Sequence of chain 1.P:
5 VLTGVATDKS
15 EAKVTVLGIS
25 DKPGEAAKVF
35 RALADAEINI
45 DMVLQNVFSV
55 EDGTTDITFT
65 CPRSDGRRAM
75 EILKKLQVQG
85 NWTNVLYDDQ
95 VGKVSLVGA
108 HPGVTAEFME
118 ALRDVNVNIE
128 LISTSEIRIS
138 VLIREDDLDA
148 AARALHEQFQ

A small-molecule ligand and the protein it binds are described below.
Small molecule (SMILES): C[C@@H](O)[C@H](N)C(=O)O

Binding-site contacts:
Ligand atom CB contacts residue ILE126 of chain 1.P at 3.5 Å (hydrophobic).
Ligand atom C contacts residue ASN125 of chain 1.P at 4.3 Å.
Ligand atom CG2 contacts residue GLU278 of chain 1.O at 4.2 Å.
Ligand atom CB contacts residue GLN298 of chain 1.O at 3.1 Å.
Ligand atom N contacts residue ASP274 of chain 1.O at 4.4 Å.
Ligand atom CG2 contacts residue GLN298 of chain 1.O at 3.3 Å.
Ligand atom N contacts residue GLN298 of chain 1.O at 4.1 Å.
Ligand atom CG2 contacts residue ILE310 of chain 1.O at 4.1 Å (hydrophobic).
Ligand atom OXT contacts residue LYS275 of chain 1.O at 3.1 Å (salt-bridge).
Ligand atom O contacts residue ALA279 of chain 1.O at 3.8 Å.
Ligand atom CG2 contacts residue ALA279 of chain 1.O at 3.2 Å (hydrophobic).
Ligand atom OXT contacts residue PRO276 of chain 1.O at 3.8 Å.
Ligand atom OG1 contacts residue THR308 of chain 1.O at 3.5 Å.
Ligand atom OXT contacts residue GLU278 of chain 1.O at 2.8 Å (salt-bridge).
Ligand atom O contacts residue ILE126 of chain 1.P at 3.2 Å.
Ligand atom N contacts residue ASN125 of chain 1.P at 2.7 Å (h-bond).
Ligand atom C contacts residue PRO276 of chain 1.O at 4.2 Å (hydrophobic).
Ligand atom OG1 contacts residue SER273 of chain 1.O at 4.3 Å.
Ligand atom C contacts residue GLU278 of chain 1.O at 4.0 Å.
Ligand atom N contacts residue LYS275 of chain 1.O at 4.0 Å.
Ligand atom OG1 contacts residue ILE126 of chain 1.P at 3.5 Å (h-bond).
Ligand atom N contacts residue GLU127 of chain 1.P at 4.3 Å.
Ligand atom CA contacts residue GLN298 of chain 1.O at 4.3 Å.
Ligand atom C contacts residue LYS275 of chain 1.O at 3.4 Å.
Ligand atom C contacts residue GLY277 of chain 1.O at 3.8 Å.
Ligand atom O contacts residue GLY277 of chain 1.O at 3.9 Å.
Ligand atom OXT contacts residue ALA279 of chain 1.O at 2.8 Å (h-bond).
Ligand atom CB contacts residue LYS275 of chain 1.O at 4.5 Å.
Ligand atom C contacts residue ALA279 of chain 1.O at 3.7 Å (hydrophobic).
Ligand atom O contacts residue PRO276 of chain 1.O at 4.5 Å.
Ligand atom CA contacts residue ILE126 of chain 1.P at 3.5 Å (hydrophobic).
Ligand atom N contacts residue ILE126 of chain 1.P at 2.4 Å (h-bond).
Ligand atom CB contacts residue ALA279 of chain 1.O at 4.1 Å (hydrophobic).
Ligand atom OG1 contacts residue GLN298 of chain 1.O at 2.8 Å (h-bond).
Ligand atom OXT contacts residue GLY277 of chain 1.O at 3.1 Å (h-bond).
Ligand atom CA contacts residue ASN125 of chain 1.P at 3.6 Å.
Ligand atom C contacts residue ILE126 of chain 1.P at 4.1 Å (hydrophobic).
Ligand atom CA contacts residue LYS275 of chain 1.O at 3.3 Å.
Ligand atom O contacts residue LYS275 of chain 1.O at 4.4 Å.
Ligand atom OG1 contacts residue ASP274 of chain 1.O at 3.8 Å.

Sequence of chain 1.O:
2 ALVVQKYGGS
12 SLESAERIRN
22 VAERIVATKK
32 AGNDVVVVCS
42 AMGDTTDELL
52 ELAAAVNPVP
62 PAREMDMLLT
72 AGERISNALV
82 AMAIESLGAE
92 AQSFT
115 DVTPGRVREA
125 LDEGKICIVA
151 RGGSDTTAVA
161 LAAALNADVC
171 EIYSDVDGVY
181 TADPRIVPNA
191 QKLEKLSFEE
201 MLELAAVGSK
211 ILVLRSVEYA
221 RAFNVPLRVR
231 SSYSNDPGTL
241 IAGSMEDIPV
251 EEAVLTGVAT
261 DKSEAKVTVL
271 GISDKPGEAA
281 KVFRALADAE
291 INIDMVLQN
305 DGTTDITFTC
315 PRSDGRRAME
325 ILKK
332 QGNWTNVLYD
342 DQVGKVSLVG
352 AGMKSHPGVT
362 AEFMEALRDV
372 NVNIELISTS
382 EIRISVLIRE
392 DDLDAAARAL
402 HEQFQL